A small-molecule ligand and the protein it binds are described below.
Small molecule (SMILES): Oc1c(Cl)cc(Cl)cc1Cl

Sequence of chain 1.A:
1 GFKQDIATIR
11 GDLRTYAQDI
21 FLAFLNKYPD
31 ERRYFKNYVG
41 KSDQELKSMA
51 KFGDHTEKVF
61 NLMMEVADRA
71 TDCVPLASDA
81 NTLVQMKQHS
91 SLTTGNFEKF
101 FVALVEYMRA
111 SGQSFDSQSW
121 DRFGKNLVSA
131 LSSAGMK

Binding-site contacts:
Ligand atom CL4 contacts residue PHE100 of chain 1.A at 3.5 Å.
Ligand atom C3 contacts residue PHE21 of chain 1.A at 3.4 Å (hydrophobic).
Ligand atom C4 contacts residue PHE24 of chain 1.A at 3.9 Å (hydrophobic).
Ligand atom O1 contacts residue PHE21 of chain 1.A at 3.2 Å.
Ligand atom C3 contacts residue PHE100 of chain 1.A at 3.0 Å (hydrophobic).
Ligand atom CL6 contacts residue VAL59 of chain 1.A at 3.5 Å.
Ligand atom C6 contacts residue VAL59 of chain 1.A at 3.9 Å (hydrophobic).
Ligand atom C4 contacts residue PHE21 of chain 1.A at 3.4 Å (hydrophobic).
Ligand atom CL6 contacts residue PHE21 of chain 1.A at 3.6 Å.
Ligand atom C3 contacts residue PHE24 of chain 1.A at 3.2 Å (hydrophobic).
Ligand atom O1 contacts residue OXY1 of chain 1.D at 1.2 Å (h-bond).
Ligand atom O1 contacts residue HIS55 of chain 1.A at 2.7 Å (h-bond).
Ligand atom C6 contacts residue PHE21 of chain 1.A at 2.9 Å (hydrophobic).
Ligand atom CL2 contacts residue PHE24 of chain 1.A at 3.4 Å.
Ligand atom CL2 contacts residue HEM1 of chain 1.C at 3.1 Å.
Ligand atom CL6 contacts residue HIS55 of chain 1.A at 4.0 Å.
Ligand atom C1 contacts residue HIS55 of chain 1.A at 4.0 Å.
Ligand atom C2 contacts residue PHE24 of chain 1.A at 3.9 Å (hydrophobic).
Ligand atom C1 contacts residue PHE100 of chain 1.A at 4.0 Å (hydrophobic).
Ligand atom C1 contacts residue OXY1 of chain 1.D at 2.5 Å.
Ligand atom O1 contacts residue VAL59 of chain 1.A at 3.9 Å.
Ligand atom O1 contacts residue PHE35 of chain 1.A at 4.1 Å.
Ligand atom CL4 contacts residue ILE20 of chain 1.A at 3.7 Å.
Ligand atom CL4 contacts residue PHE24 of chain 1.A at 3.4 Å.
Ligand atom C2 contacts residue PHE21 of chain 1.A at 3.3 Å (hydrophobic).
Ligand atom CL6 contacts residue OXY1 of chain 1.D at 4.0 Å.
Ligand atom C2 contacts residue OXY1 of chain 1.D at 3.3 Å.
Ligand atom C2 contacts residue PHE100 of chain 1.A at 3.5 Å (hydrophobic).
Ligand atom C6 contacts residue PHE100 of chain 1.A at 3.9 Å (hydrophobic).
Ligand atom CL2 contacts residue OXY1 of chain 1.D at 3.3 Å.
Ligand atom C6 contacts residue OXY1 of chain 1.D at 3.6 Å.
Ligand atom C5 contacts residue PHE60 of chain 1.A at 3.7 Å (hydrophobic).
Ligand atom C1 contacts residue PHE21 of chain 1.A at 2.9 Å (hydrophobic).
Ligand atom CL2 contacts residue PHE35 of chain 1.A at 3.6 Å.
Ligand atom CL6 contacts residue THR56 of chain 1.A at 3.8 Å.
Ligand atom CL2 contacts residue PHE21 of chain 1.A at 3.7 Å.
Ligand atom C5 contacts residue PHE21 of chain 1.A at 3.1 Å (hydrophobic).
Ligand atom C5 contacts residue PHE100 of chain 1.A at 3.5 Å (hydrophobic).
Ligand atom C4 contacts residue PHE100 of chain 1.A at 3.1 Å (hydrophobic).
Ligand atom CL6 contacts residue PHE60 of chain 1.A at 4.1 Å.